This protein binds this small molecule.
Small molecule (SMILES): CO[P](=O)(O)O[C@H]1[C@@H](O)[C@H](n2ccc(=O)[nH]c2=O)O[C@@H]1COP(=O)(O)O

Sequence of chain 2.J:
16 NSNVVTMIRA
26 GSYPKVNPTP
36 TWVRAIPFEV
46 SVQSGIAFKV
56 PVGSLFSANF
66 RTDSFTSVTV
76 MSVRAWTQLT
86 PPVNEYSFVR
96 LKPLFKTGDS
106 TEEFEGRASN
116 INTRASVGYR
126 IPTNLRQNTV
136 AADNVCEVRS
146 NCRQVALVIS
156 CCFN

Binding-site contacts:
Ligand atom O2 contacts residue ASN16 of chain 2.K at 2.7 Å (h-bond).
Ligand atom C4 contacts residue ASN16 of chain 2.K at 4.2 Å.
Ligand atom C2 contacts residue ASN16 of chain 2.K at 3.2 Å.
Ligand atom O5' contacts residue ARG131 of chain 2.J at 2.9 Å (salt-bridge).
Ligand atom OP3 contacts residue ILE23 of chain 2.K at 4.3 Å.
Ligand atom OP2 contacts residue ILE23 of chain 2.K at 4.1 Å.
Ligand atom C2 contacts residue ARG125 of chain 2.J at 4.0 Å.
Ligand atom C5' contacts residue ARG131 of chain 2.J at 3.3 Å.
Ligand atom P contacts residue ARG131 of chain 2.J at 3.6 Å.
Ligand atom C5 contacts residue THR21 of chain 2.K at 4.5 Å.
Ligand atom C5 contacts residue ARG125 of chain 2.J at 3.7 Å.
Ligand atom OP1 contacts residue ILE23 of chain 2.K at 3.6 Å.
Ligand atom O4 contacts residue ARG125 of chain 2.J at 4.0 Å.
Ligand atom OP2 contacts residue ARG131 of chain 2.J at 3.7 Å.
Ligand atom OP2 contacts residue MET76 of chain 2.J at 4.4 Å.
Ligand atom N3 contacts residue SER17 of chain 2.K at 4.3 Å.
Ligand atom O4 contacts residue THR21 of chain 2.K at 4.2 Å.
Ligand atom O4 contacts residue SER17 of chain 2.K at 3.4 Å.
Ligand atom OP3 contacts residue SER77 of chain 2.J at 4.3 Å.
Ligand atom C4 contacts residue ARG125 of chain 2.J at 3.8 Å.
Ligand atom C5' contacts residue ARG125 of chain 2.J at 4.3 Å.
Ligand atom C4 contacts residue SER17 of chain 2.K at 4.2 Å.
Ligand atom O2 contacts residue ARG125 of chain 2.J at 4.1 Å.
Ligand atom OP3 contacts residue ARG125 of chain 2.J at 2.8 Å.
Ligand atom C5' contacts residue MET76 of chain 2.J at 4.2 Å (hydrophobic).
Ligand atom C5' contacts residue SER77 of chain 2.J at 4.4 Å.
Ligand atom N1 contacts residue ARG125 of chain 2.J at 3.9 Å.
Ligand atom C2' contacts residue ARG125 of chain 2.J at 3.9 Å.
Ligand atom C3' contacts residue ARG125 of chain 2.J at 3.5 Å.
Ligand atom P contacts residue ARG125 of chain 2.J at 3.9 Å.
Ligand atom C6 contacts residue ARG125 of chain 2.J at 3.7 Å.
Ligand atom O3' contacts residue ARG125 of chain 2.J at 4.2 Å.
Ligand atom N3 contacts residue ASN16 of chain 2.K at 3.0 Å (h-bond).
Ligand atom OP2 contacts residue SER77 of chain 2.J at 3.9 Å.
Ligand atom OP1 contacts residue ARG125 of chain 2.J at 3.0 Å (salt-bridge).
Ligand atom N3 contacts residue ARG125 of chain 2.J at 3.8 Å.
Ligand atom O5' contacts residue ARG125 of chain 2.J at 3.2 Å (salt-bridge).
Ligand atom P contacts residue ILE23 of chain 2.K at 4.2 Å.
Ligand atom C1' contacts residue ARG125 of chain 2.J at 4.4 Å.
Ligand atom OP1 contacts residue ARG131 of chain 2.J at 3.4 Å (salt-bridge).

Sequence of chain 2.K:
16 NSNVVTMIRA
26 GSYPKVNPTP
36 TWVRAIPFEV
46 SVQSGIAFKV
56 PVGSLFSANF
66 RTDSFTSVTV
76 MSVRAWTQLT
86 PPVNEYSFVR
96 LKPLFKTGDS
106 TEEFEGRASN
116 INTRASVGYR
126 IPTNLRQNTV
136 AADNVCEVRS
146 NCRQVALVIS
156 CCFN